Sequence of chain 2.A:
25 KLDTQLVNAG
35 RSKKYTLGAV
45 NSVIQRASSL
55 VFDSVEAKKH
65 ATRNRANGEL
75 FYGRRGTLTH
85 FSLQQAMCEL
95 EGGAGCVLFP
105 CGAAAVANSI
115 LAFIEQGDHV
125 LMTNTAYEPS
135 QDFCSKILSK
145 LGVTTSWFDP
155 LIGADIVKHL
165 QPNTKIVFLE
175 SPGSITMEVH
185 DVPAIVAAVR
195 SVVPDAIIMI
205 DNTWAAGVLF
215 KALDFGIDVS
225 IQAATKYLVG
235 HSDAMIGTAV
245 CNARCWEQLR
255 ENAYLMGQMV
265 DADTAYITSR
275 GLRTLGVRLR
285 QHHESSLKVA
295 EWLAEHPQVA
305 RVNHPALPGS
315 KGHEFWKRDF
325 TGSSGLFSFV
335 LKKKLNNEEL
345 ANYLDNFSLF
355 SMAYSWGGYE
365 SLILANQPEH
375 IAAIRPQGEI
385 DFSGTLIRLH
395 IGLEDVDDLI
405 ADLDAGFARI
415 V

Sequence of chain 1.A:
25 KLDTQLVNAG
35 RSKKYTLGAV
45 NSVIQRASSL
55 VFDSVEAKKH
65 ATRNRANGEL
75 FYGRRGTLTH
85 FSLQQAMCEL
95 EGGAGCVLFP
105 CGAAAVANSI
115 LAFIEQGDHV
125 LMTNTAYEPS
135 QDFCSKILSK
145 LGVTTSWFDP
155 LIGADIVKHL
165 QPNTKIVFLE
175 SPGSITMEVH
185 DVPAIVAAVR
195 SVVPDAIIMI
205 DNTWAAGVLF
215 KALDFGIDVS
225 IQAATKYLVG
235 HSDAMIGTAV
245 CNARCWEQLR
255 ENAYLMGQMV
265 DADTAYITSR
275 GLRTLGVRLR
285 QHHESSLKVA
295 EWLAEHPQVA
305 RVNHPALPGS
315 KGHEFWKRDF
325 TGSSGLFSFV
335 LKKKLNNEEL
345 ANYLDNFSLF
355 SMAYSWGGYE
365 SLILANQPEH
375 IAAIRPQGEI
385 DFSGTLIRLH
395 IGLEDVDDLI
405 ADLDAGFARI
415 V

This small molecule binds to this protein.
Small molecule (SMILES): Cc1ncc(COP(=O)(O)O)c(/C=N/NC(=O)CNC(=O)c2ccccc2C(F)(F)F)c1O

Binding-site contacts:
Ligand atom O3 contacts residue THR229 of chain 2.A at 2.6 Å (h-bond).
Ligand atom C10 contacts residue TYR131 of chain 2.A at 3.3 Å (hydrophobic).
Ligand atom C12 contacts residue PRO133 of chain 2.A at 2.7 Å (hydrophobic).
Ligand atom C14 contacts residue ARG78 of chain 1.A at 3.2 Å.
Ligand atom C12 contacts residue TYR131 of chain 2.A at 3.4 Å (hydrophobic).
Ligand atom C15 contacts residue TYR258 of chain 1.A at 3.1 Å (hydrophobic).
Ligand atom O4 contacts residue ALA107 of chain 2.A at 2.8 Å (h-bond).
Ligand atom F1 contacts residue TYR76 of chain 1.A at 2.9 Å.
Ligand atom C13 contacts residue PRO133 of chain 2.A at 2.8 Å (hydrophobic).
Ligand atom C7 contacts residue TYR131 of chain 2.A at 3.1 Å (hydrophobic).
Ligand atom N1 contacts residue ASP205 of chain 2.A at 2.7 Å (salt-bridge).
Ligand atom O2 contacts residue TYR76 of chain 1.A at 2.4 Å (h-bond).
Ligand atom O2 contacts residue ARG78 of chain 1.A at 3.0 Å (salt-bridge).
Ligand atom O3 contacts residue GLY106 of chain 2.A at 3.0 Å (h-bond).
Ligand atom O1 contacts residue ALA227 of chain 2.A at 3.2 Å.
Ligand atom O2 contacts residue LYS230 of chain 2.A at 3.2 Å (salt-bridge).
Ligand atom F2 contacts residue PHE75 of chain 1.A at 3.2 Å.
Ligand atom C6 contacts residue TYR131 of chain 2.A at 3.4 Å (hydrophobic).
Ligand atom N4 contacts residue TYR131 of chain 2.A at 2.8 Å (h-bond).
Ligand atom O4 contacts residue GLY106 of chain 2.A at 3.2 Å (h-bond).
Ligand atom C11 contacts residue TYR131 of chain 2.A at 3.3 Å (hydrophobic).
Ligand atom O4 contacts residue CYS105 of chain 2.A at 3.3 Å (h-bond).
Ligand atom O9 contacts residue TRP360 of chain 2.A at 3.0 Å (h-bond).
Ligand atom F2 contacts residue TYR358 of chain 2.A at 3.4 Å.
Ligand atom P1 contacts residue GLY106 of chain 2.A at 3.5 Å.
Ligand atom F1 contacts residue PHE75 of chain 1.A at 3.1 Å.
Ligand atom F3 contacts residue TYR358 of chain 2.A at 3.3 Å.
Ligand atom C1 contacts residue GLU174 of chain 2.A at 3.4 Å.
Ligand atom O5 contacts residue SER359 of chain 2.A at 3.2 Å (h-bond).
Ligand atom C15 contacts residue ARG78 of chain 1.A at 3.5 Å.
Ligand atom N2 contacts residue LYS230 of chain 2.A at 2.8 Å (salt-bridge).
Ligand atom C14 contacts residue TYR258 of chain 1.A at 3.3 Å (hydrophobic).
Ligand atom C4 contacts residue TYR131 of chain 2.A at 3.2 Å (hydrophobic).
Ligand atom C7 contacts residue LYS230 of chain 2.A at 3.3 Å.
Ligand atom C9 contacts residue TYR358 of chain 2.A at 3.1 Å (hydrophobic).
Ligand atom O5 contacts residue ARG392 of chain 2.A at 2.9 Å (salt-bridge).
Ligand atom N3 contacts residue TYR131 of chain 2.A at 3.0 Å (h-bond).
Ligand atom C5 contacts residue TYR131 of chain 2.A at 3.3 Å (hydrophobic).
Ligand atom O4 contacts residue ARG78 of chain 1.A at 2.8 Å (salt-bridge).
Ligand atom C8 contacts residue SER359 of chain 2.A at 3.3 Å.